Sequence of chain 1.K:
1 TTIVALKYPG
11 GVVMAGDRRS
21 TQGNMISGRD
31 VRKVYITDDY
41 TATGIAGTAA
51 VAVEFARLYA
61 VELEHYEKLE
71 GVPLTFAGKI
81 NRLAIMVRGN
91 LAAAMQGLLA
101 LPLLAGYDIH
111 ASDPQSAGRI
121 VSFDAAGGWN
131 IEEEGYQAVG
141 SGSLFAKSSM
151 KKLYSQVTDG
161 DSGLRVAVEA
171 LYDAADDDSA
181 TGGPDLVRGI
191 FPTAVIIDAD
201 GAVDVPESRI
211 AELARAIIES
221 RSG

Binding-site contacts:
Ligand atom C28 contacts residue SER122 of chain 1.L at 3.2 Å.
Ligand atom C16 contacts residue ALA49 of chain 1.K at 3.5 Å (hydrophobic).
Ligand atom C13 contacts residue VAL31 of chain 1.K at 3.5 Å (hydrophobic).
Ligand atom O42 contacts residue GLN22 of chain 1.K at 3.3 Å.
Ligand atom C07 contacts residue LYS33 of chain 1.K at 3.7 Å.
Ligand atom C07 contacts residue THR1 of chain 1.K at 3.1 Å.
Ligand atom O31 contacts residue GLN22 of chain 1.K at 3.2 Å (h-bond).
Ligand atom C23 contacts residue ASP124 of chain 1.L at 3.2 Å.
Ligand atom C27 contacts residue SER122 of chain 1.L at 3.5 Å.
Ligand atom N03 contacts residue THR21 of chain 1.K at 2.9 Å (h-bond).
Ligand atom C17 contacts residue VAL31 of chain 1.K at 3.5 Å (hydrophobic).
Ligand atom C15 contacts residue ALA49 of chain 1.K at 3.4 Å (hydrophobic).
Ligand atom C40 contacts residue LEU91 of chain 1.L at 3.4 Å (hydrophobic).
Ligand atom C15 contacts residue VAL31 of chain 1.K at 3.6 Å (hydrophobic).
Ligand atom O31 contacts residue SER27 of chain 1.K at 3.0 Å (h-bond).
Ligand atom C19 contacts residue THR21 of chain 1.K at 3.4 Å.
Ligand atom O01 contacts residue ALA49 of chain 1.K at 2.9 Å (h-bond).
Ligand atom C14 contacts residue ALA49 of chain 1.K at 3.6 Å (hydrophobic).
Ligand atom O18 contacts residue THR21 of chain 1.K at 3.4 Å (h-bond).
Ligand atom C29 contacts residue TRP129 of chain 1.L at 3.5 Å (hydrophobic).
Ligand atom C39 contacts residue LEU91 of chain 1.L at 3.6 Å (hydrophobic).
Ligand atom C16 contacts residue VAL31 of chain 1.K at 3.6 Å (hydrophobic).
Ligand atom C24 contacts residue SER20 of chain 1.K at 3.6 Å.
Ligand atom C24 contacts residue SER27 of chain 1.K at 3.6 Å.
Ligand atom C15 contacts residue SER20 of chain 1.K at 3.6 Å.
Ligand atom C09 contacts residue LYS33 of chain 1.K at 3.5 Å.
Ligand atom C09 contacts residue ILE45 of chain 1.K at 3.3 Å (hydrophobic).
Ligand atom C29 contacts residue ASN130 of chain 1.L at 3.5 Å.
Ligand atom O18 contacts residue SER20 of chain 1.K at 3.2 Å.
Ligand atom C04 contacts residue GLY47 of chain 1.K at 3.5 Å.
Ligand atom N06 contacts residue GLY47 of chain 1.K at 2.8 Å (h-bond).
Ligand atom C10 contacts residue ILE45 of chain 1.K at 3.4 Å (hydrophobic).
Ligand atom C39 contacts residue MET95 of chain 1.L at 3.5 Å (hydrophobic).
Ligand atom C28 contacts residue PHE123 of chain 1.L at 3.5 Å (hydrophobic).
Ligand atom N32 contacts residue ASP124 of chain 1.L at 3.3 Å (salt-bridge).
Ligand atom C12 contacts residue VAL31 of chain 1.K at 3.5 Å (hydrophobic).
Ligand atom N06 contacts residue THR1 of chain 1.K at 3.6 Å (h-bond).
Ligand atom C14 contacts residue VAL31 of chain 1.K at 3.6 Å (hydrophobic).
Ligand atom C10 contacts residue LYS33 of chain 1.K at 3.5 Å.
Ligand atom C05 contacts residue GLY47 of chain 1.K at 3.6 Å.

Sequence of chain 1.L:
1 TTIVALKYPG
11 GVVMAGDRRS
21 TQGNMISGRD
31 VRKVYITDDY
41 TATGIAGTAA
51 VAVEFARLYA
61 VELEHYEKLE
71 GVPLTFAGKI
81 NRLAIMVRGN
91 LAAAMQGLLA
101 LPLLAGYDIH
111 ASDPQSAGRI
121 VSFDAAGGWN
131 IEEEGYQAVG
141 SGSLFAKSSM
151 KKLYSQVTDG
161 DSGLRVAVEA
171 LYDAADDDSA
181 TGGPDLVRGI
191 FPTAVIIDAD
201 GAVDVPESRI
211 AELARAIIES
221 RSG

This small molecule binds to this protein.
Small molecule (SMILES): COC[C@H](NC(=O)[C@H](CC(=O)N1CCCCC1)NC(=O)CCc1ccccc1)C(=O)NCc1cccc2ccccc12